Binding-site contacts:
Ligand atom N2 contacts residue ASN1637 of chain 1.A at 2.9 Å (h-bond).
Ligand atom C4 contacts residue ARG1834 of chain 1.A at 4.5 Å.
Ligand atom O6 contacts residue ARG1834 of chain 1.A at 3.6 Å.
Ligand atom O5 contacts residue ASN1637 of chain 1.A at 2.4 Å (h-bond).
Ligand atom O7 contacts residue ASN1637 of chain 1.A at 3.1 Å (h-bond).
Ligand atom C5 contacts residue ASN1637 of chain 1.A at 3.7 Å.
Ligand atom C8 contacts residue ILE520 of chain 1.A at 4.0 Å (hydrophobic).
Ligand atom C2 contacts residue ASN1637 of chain 1.A at 2.5 Å.
Ligand atom O3 contacts residue ARG1834 of chain 1.A at 4.3 Å.
Ligand atom C7 contacts residue ASN1637 of chain 1.A at 3.2 Å.
Ligand atom C4 contacts residue ASN1637 of chain 1.A at 4.2 Å.
Ligand atom C3 contacts residue ASN1637 of chain 1.A at 3.8 Å.
Ligand atom C8 contacts residue ASN1637 of chain 1.A at 4.4 Å.
Ligand atom C1 contacts residue ASN1637 of chain 1.A at 1.4 Å.
Ligand atom N2 contacts residue ILE520 of chain 1.A at 4.5 Å.

A small-molecule ligand and the protein it binds are described below.
Small molecule (SMILES): CC(=O)N[C@@H]1[C@@H](O)[C@H](O)[C@@H](CO)O[C@H]1O

Sequence of chain 1.A:
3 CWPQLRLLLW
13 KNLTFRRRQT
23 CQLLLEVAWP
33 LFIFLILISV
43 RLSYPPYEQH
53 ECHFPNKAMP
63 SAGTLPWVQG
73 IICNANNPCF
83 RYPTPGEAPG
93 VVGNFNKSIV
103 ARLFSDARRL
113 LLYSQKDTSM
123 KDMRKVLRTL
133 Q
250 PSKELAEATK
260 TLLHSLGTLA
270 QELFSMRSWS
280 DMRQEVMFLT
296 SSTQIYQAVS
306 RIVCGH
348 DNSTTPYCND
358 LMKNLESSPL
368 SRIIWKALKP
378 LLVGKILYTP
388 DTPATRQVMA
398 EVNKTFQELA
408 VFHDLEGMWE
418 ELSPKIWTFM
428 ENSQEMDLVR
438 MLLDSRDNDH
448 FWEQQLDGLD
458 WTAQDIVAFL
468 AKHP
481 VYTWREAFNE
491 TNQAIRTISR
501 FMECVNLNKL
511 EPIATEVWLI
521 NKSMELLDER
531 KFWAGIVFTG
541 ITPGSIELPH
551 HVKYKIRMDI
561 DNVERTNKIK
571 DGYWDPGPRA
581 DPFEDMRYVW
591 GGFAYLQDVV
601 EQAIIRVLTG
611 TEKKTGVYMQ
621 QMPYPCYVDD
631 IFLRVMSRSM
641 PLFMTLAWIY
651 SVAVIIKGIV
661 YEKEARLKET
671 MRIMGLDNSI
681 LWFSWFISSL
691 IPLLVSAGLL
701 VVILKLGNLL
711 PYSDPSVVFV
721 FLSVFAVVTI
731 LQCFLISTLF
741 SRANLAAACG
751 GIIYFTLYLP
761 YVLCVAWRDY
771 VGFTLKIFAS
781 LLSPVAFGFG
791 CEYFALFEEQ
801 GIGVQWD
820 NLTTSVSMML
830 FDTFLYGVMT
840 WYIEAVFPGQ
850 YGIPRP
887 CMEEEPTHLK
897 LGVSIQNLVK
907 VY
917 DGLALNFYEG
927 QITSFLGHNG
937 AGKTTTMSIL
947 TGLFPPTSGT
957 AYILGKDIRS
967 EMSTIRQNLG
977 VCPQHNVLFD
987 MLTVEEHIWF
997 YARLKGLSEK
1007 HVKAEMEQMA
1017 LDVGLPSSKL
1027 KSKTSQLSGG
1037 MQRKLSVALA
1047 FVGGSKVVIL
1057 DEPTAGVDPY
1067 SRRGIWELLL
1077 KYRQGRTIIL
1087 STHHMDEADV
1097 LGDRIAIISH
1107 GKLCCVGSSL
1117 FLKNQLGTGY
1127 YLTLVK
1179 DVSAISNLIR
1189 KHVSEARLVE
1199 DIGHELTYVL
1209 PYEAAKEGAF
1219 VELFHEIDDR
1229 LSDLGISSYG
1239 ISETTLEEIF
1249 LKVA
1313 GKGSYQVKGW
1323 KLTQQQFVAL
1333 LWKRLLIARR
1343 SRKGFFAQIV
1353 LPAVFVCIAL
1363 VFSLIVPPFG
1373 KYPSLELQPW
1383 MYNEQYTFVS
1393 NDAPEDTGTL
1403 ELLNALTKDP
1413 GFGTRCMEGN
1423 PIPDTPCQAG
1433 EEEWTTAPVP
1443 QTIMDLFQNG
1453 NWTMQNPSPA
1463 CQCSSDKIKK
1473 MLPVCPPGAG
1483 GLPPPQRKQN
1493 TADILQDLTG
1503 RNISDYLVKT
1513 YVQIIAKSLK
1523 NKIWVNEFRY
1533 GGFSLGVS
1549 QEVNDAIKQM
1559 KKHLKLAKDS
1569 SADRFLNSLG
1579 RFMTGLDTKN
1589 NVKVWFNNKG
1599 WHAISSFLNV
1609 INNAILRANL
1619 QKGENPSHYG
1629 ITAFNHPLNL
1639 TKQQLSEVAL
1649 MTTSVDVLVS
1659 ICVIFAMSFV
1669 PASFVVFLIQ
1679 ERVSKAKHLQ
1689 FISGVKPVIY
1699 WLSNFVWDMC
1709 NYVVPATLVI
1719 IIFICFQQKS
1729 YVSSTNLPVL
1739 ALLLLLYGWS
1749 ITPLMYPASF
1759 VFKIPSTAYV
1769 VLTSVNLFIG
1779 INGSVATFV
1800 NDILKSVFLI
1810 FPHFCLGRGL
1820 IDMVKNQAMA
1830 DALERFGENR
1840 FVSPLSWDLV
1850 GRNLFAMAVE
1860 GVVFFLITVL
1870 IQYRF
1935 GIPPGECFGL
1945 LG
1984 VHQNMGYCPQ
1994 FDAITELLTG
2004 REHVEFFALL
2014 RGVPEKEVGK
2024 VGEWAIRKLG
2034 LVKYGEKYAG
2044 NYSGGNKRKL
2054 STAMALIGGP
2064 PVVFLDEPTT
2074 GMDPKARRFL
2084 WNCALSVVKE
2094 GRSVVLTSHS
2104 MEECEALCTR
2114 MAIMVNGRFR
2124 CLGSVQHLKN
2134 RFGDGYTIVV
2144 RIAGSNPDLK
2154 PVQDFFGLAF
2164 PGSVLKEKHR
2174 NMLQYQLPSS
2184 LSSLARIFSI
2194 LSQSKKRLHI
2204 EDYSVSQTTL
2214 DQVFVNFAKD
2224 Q